This protein binds this small molecule.
Small molecule (SMILES): C[C@H](O)CCO

Sequence of chain 1.A:
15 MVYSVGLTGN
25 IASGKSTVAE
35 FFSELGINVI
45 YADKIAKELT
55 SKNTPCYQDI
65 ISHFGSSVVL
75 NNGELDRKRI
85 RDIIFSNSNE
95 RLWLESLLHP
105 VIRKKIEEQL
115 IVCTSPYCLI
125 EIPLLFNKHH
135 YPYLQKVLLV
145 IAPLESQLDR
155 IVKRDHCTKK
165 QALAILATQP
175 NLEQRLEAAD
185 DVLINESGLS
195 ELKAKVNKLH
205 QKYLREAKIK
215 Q

Binding-site contacts:
Ligand atom C4 contacts residue LYS29 of chain 1.A at 4.0 Å.
Ligand atom C2 contacts residue SER30 of chain 1.A at 3.5 Å.
Ligand atom C3 contacts residue GLY28 of chain 1.A at 4.0 Å.
Ligand atom C1 contacts residue LYS29 of chain 1.A at 3.8 Å.
Ligand atom O1 contacts residue GLY28 of chain 1.A at 4.0 Å.
Ligand atom C1 contacts residue THR31 of chain 1.A at 4.0 Å.
Ligand atom O3 contacts residue SER27 of chain 1.A at 3.6 Å (h-bond).
Ligand atom C2 contacts residue LYS29 of chain 1.A at 4.3 Å.
Ligand atom C3 contacts residue SER30 of chain 1.A at 3.9 Å.
Ligand atom C1 contacts residue SER30 of chain 1.A at 3.8 Å.
Ligand atom O3 contacts residue GLY28 of chain 1.A at 3.6 Å (h-bond).
Ligand atom C4 contacts residue SER30 of chain 1.A at 3.5 Å.
Ligand atom O3 contacts residue ALA26 of chain 1.A at 3.5 Å.
Ligand atom C1 contacts residue GLY28 of chain 1.A at 3.5 Å.
Ligand atom O1 contacts residue THR31 of chain 1.A at 4.0 Å.
Ligand atom C3 contacts residue LYS29 of chain 1.A at 3.6 Å.
Ligand atom O3 contacts residue LYS29 of chain 1.A at 4.2 Å.